This protein binds this small molecule.
Small molecule (SMILES): Cc1cn([C@H]2C[C@H](O[P](=O)(O)OC[C@H]3O[C@@H](n4ccc(N)nc4=O)C[C@@H]3O)[C@@H](CO[P](=O)(O)O[C@H]3C[C@H](n4cnc5c(=O)nc(N)[nH]c54)O[C@@H]3CO)O2)c(=O)[nH]c1=O

Sequence of chain 2.B:
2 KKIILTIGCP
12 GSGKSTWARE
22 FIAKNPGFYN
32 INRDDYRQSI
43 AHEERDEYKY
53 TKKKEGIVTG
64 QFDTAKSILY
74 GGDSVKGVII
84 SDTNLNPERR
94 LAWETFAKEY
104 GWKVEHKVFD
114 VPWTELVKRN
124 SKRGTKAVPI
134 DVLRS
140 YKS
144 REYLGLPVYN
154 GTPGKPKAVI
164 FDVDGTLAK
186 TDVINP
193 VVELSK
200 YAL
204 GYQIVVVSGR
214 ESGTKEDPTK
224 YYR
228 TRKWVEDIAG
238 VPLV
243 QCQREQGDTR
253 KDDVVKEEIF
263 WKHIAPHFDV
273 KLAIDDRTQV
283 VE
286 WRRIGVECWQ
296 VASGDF

Binding-site contacts:
Ligand atom O2 contacts residue TYR52 of chain 2.B at 3.8 Å.
Ligand atom OP1 contacts residue ASN89 of chain 2.B at 3.2 Å.
Ligand atom OP1 contacts residue THR86 of chain 2.B at 2.6 Å (h-bond).
Ligand atom O6 contacts residue PRO132 of chain 2.B at 3.5 Å.
Ligand atom C2 contacts residue VAL135 of chain 2.B at 3.8 Å (hydrophobic).
Ligand atom O4' contacts residue TYR52 of chain 2.B at 3.3 Å (h-bond).
Ligand atom O3' contacts residue THR86 of chain 2.B at 3.2 Å.
Ligand atom P contacts residue THR86 of chain 2.B at 3.6 Å.
Ligand atom O5' contacts residue ARG34 of chain 2.B at 3.9 Å.
Ligand atom N1 contacts residue TYR52 of chain 2.B at 3.7 Å.
Ligand atom N4 contacts residue THR61 of chain 2.B at 2.9 Å.
Ligand atom C7 contacts residue ARG38 of chain 2.B at 3.6 Å.
Ligand atom C3' contacts residue ARG38 of chain 2.B at 3.4 Å.
Ligand atom O5' contacts residue ASP35 of chain 2.B at 2.6 Å (salt-bridge).
Ligand atom C4 contacts residue THR61 of chain 2.B at 3.1 Å.
Ligand atom C5 contacts residue TYR52 of chain 2.B at 3.9 Å (hydrophobic).
Ligand atom OP2 contacts residue ARG38 of chain 2.B at 2.4 Å (salt-bridge).
Ligand atom O4 contacts residue TYR52 of chain 2.B at 3.7 Å.
Ligand atom C6 contacts residue ARG38 of chain 2.B at 3.8 Å.
Ligand atom OP1 contacts residue ASP85 of chain 2.B at 3.3 Å.
Ligand atom O3' contacts residue TYR52 of chain 2.B at 3.4 Å (h-bond).
Ligand atom C4' contacts residue TYR52 of chain 2.B at 3.1 Å (hydrophobic).
Ligand atom C3' contacts residue ASP35 of chain 2.B at 3.8 Å.
Ligand atom N3 contacts residue TYR52 of chain 2.B at 3.2 Å.
Ligand atom OP2 contacts residue ARG34 of chain 2.B at 3.4 Å.
Ligand atom N4 contacts residue ARG92 of chain 2.B at 3.8 Å.
Ligand atom OP2 contacts residue ARG34 of chain 2.B at 3.0 Å (salt-bridge).
Ligand atom C4 contacts residue TYR52 of chain 2.B at 3.4 Å (hydrophobic).
Ligand atom C2 contacts residue TYR52 of chain 2.B at 3.5 Å (hydrophobic).
Ligand atom N7 contacts residue VAL131 of chain 2.B at 3.5 Å.
Ligand atom C3' contacts residue TYR52 of chain 2.B at 3.9 Å (hydrophobic).
Ligand atom P contacts residue ARG38 of chain 2.B at 3.6 Å.
Ligand atom N1 contacts residue VAL135 of chain 2.B at 3.4 Å.
Ligand atom C6 contacts residue THR61 of chain 2.B at 3.8 Å.
Ligand atom C2' contacts residue ARG38 of chain 2.B at 3.2 Å.
Ligand atom C5 contacts residue ARG92 of chain 2.B at 3.3 Å.
Ligand atom C8 contacts residue VAL131 of chain 2.B at 3.6 Å (hydrophobic).
Ligand atom C5 contacts residue THR61 of chain 2.B at 3.0 Å.
Ligand atom C4' contacts residue THR86 of chain 2.B at 3.8 Å.
Ligand atom C5' contacts residue ASP35 of chain 2.B at 3.6 Å.